Sequence of chain 1.A:
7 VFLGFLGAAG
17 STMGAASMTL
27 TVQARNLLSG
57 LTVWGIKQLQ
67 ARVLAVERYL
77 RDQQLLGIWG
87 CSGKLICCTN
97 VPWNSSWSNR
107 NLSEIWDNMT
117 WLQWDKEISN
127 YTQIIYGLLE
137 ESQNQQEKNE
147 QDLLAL

Binding-site contacts:
Ligand atom C8 contacts residue LYS122 of chain 1.A at 4.3 Å.
Ligand atom C1 contacts residue ASN126 of chain 1.A at 1.4 Å.
Ligand atom C2 contacts residue ASN126 of chain 1.A at 2.5 Å.
Ligand atom C3 contacts residue ASN126 of chain 1.A at 3.8 Å.
Ligand atom C4 contacts residue ASN126 of chain 1.A at 4.2 Å.
Ligand atom C7 contacts residue ASN126 of chain 1.A at 4.0 Å.
Ligand atom N2 contacts residue ASN126 of chain 1.A at 2.9 Å (h-bond).
Ligand atom O5 contacts residue ASN126 of chain 1.A at 2.4 Å (h-bond).
Ligand atom C5 contacts residue ASN126 of chain 1.A at 3.7 Å.
Ligand atom C8 contacts residue GLU123 of chain 1.A at 3.9 Å.

A small-molecule ligand and the protein it binds are described below.
Small molecule (SMILES): CC(=O)N[C@@H]1[C@@H](O)[C@H](O)[C@@H](CO)O[C@H]1O